Binding-site contacts:
Ligand atom OAE contacts residue GLN155 of chain 1.A at 3.1 Å (h-bond).
Ligand atom CAA contacts residue ASN79 of chain 1.A at 3.2 Å.
Ligand atom OAE contacts residue TRP193 of chain 1.A at 3.6 Å.
Ligand atom CAA contacts residue THR80 of chain 1.A at 3.7 Å.
Ligand atom CAB contacts residue GLN155 of chain 1.A at 3.6 Å.
Ligand atom CAA contacts residue LEU81 of chain 1.A at 4.2 Å (hydrophobic).
Ligand atom NAC contacts residue GLN155 of chain 1.A at 3.9 Å.
Ligand atom NAC contacts residue ASN79 of chain 1.A at 4.1 Å.
Ligand atom CAB contacts residue ASN79 of chain 1.A at 3.8 Å.

The protein below binds the small molecule below.
Small molecule (SMILES): C[N+](C)(C)[O-]

Sequence of chain 1.A:
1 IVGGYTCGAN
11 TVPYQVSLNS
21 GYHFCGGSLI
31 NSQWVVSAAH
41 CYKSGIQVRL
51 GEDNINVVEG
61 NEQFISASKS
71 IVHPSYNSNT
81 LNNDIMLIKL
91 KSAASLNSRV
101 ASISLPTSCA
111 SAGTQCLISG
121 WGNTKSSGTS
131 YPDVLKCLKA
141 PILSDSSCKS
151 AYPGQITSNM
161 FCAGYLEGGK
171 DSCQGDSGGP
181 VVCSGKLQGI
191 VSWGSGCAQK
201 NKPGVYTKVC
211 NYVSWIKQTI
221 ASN